Sequence of chain 14.E:
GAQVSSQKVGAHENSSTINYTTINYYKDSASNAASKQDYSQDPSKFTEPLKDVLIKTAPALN

The small molecule below binds the protein below.
Small molecule (SMILES): CC[C@H](C)[C@H](N)C(=O)N[C@@H](CO)C(=O)N[C@@H](CCC(=O)O)C(=O)N[C@H](C=O)C(C)C

Binding-site contacts:
Ligand atom OG contacts residue GLN3 of chain 14.E at 3.0 Å (h-bond).
Ligand atom C contacts residue ALA2 of chain 14.E at 4.3 Å (hydrophobic).
Ligand atom N contacts residue VAL4 of chain 14.E at 2.8 Å (h-bond).
Ligand atom N contacts residue ALA2 of chain 14.E at 4.3 Å.
Ligand atom CB contacts residue MYR1 of chain 13.H at 4.3 Å.
Ligand atom C contacts residue ALA2 of chain 14.E at 3.3 Å (hydrophobic).
Ligand atom CA contacts residue ALA2 of chain 14.E at 3.9 Å (hydrophobic).
Ligand atom CG2 contacts residue ALA2 of chain 14.E at 3.9 Å (hydrophobic).
Ligand atom CB contacts residue VAL4 of chain 14.E at 3.9 Å (hydrophobic).
Ligand atom CB contacts residue VAL4 of chain 14.E at 4.3 Å (hydrophobic).
Ligand atom CA contacts residue ALA2 of chain 14.E at 3.0 Å (hydrophobic).
Ligand atom CG2 contacts residue MYR1 of chain 13.H at 3.7 Å.
Ligand atom OE2 contacts residue VAL4 of chain 14.E at 4.1 Å.
Ligand atom CG2 contacts residue GLN3 of chain 14.E at 3.3 Å.
Ligand atom CG1 contacts residue GLN3 of chain 14.E at 3.1 Å.
Ligand atom C contacts residue GLN3 of chain 14.E at 4.3 Å.
Ligand atom C contacts residue VAL4 of chain 14.E at 3.8 Å (hydrophobic).
Ligand atom CD contacts residue VAL4 of chain 14.E at 3.8 Å (hydrophobic).
Ligand atom C contacts residue VAL4 of chain 14.E at 3.4 Å (hydrophobic).
Ligand atom O contacts residue VAL4 of chain 14.E at 3.0 Å (h-bond).
Ligand atom CB contacts residue GLN3 of chain 14.E at 3.8 Å.
Ligand atom O contacts residue VAL4 of chain 14.E at 4.0 Å.
Ligand atom OE1 contacts residue SER5 of chain 14.E at 4.2 Å.
Ligand atom CA contacts residue VAL4 of chain 14.E at 3.0 Å (hydrophobic).
Ligand atom OG contacts residue ALA2 of chain 14.E at 3.9 Å.
Ligand atom OE2 contacts residue ASN25 of chain 14.E at 3.4 Å (h-bond).
Ligand atom N contacts residue ALA2 of chain 14.E at 2.8 Å (h-bond).
Ligand atom CD1 contacts residue VAL4 of chain 14.E at 3.9 Å (hydrophobic).
Ligand atom CB contacts residue GLN3 of chain 14.E at 4.1 Å.
Ligand atom OE1 contacts residue VAL4 of chain 14.E at 3.6 Å (h-bond).
Ligand atom O contacts residue ALA2 of chain 14.E at 4.0 Å.
Ligand atom CG2 contacts residue SER5 of chain 14.E at 3.1 Å.
Ligand atom CB contacts residue ALA2 of chain 14.E at 3.5 Å (hydrophobic).
Ligand atom CG contacts residue VAL4 of chain 14.E at 4.2 Å (hydrophobic).
Ligand atom O contacts residue SER5 of chain 14.E at 3.8 Å.
Ligand atom N contacts residue VAL4 of chain 14.E at 4.1 Å.
Ligand atom CA contacts residue VAL4 of chain 14.E at 4.0 Å (hydrophobic).
Ligand atom O contacts residue SER6 of chain 14.E at 4.1 Å.
Ligand atom O contacts residue GLN3 of chain 14.E at 3.4 Å (h-bond).
Ligand atom CG2 contacts residue VAL4 of chain 14.E at 3.8 Å (hydrophobic).